Binding-site contacts:
Ligand atom C6 contacts residue TRP217 of chain 1.A at 4.0 Å (hydrophobic).
Ligand atom C6 contacts residue TRP465 of chain 1.A at 3.9 Å (hydrophobic).
Ligand atom O1 contacts residue TRP400 of chain 1.A at 3.6 Å.
Ligand atom C8 contacts residue TRP400 of chain 1.A at 3.5 Å (hydrophobic).
Ligand atom C1 contacts residue NGA1 of chain 1.E at 3.5 Å.
Ligand atom O4 contacts residue GLU467 of chain 1.A at 2.6 Å (salt-bridge).
Ligand atom C6 contacts residue GLU467 of chain 1.A at 4.0 Å.
Ligand atom O6 contacts residue TYR426 of chain 1.A at 4.2 Å.
Ligand atom C1 contacts residue TRP400 of chain 1.A at 3.9 Å (hydrophobic).
Ligand atom C5 contacts residue TYR426 of chain 1.A at 4.2 Å (hydrophobic).
Ligand atom N2 contacts residue ASP320 of chain 1.A at 3.9 Å.
Ligand atom C8 contacts residue ASP320 of chain 1.A at 3.6 Å.
Ligand atom O1 contacts residue NGA1 of chain 1.E at 2.7 Å (h-bond).
Ligand atom C7 contacts residue TYR426 of chain 1.A at 3.9 Å (hydrophobic).
Ligand atom C3 contacts residue ARG159 of chain 1.A at 4.0 Å.
Ligand atom C7 contacts residue TRP400 of chain 1.A at 3.6 Å (hydrophobic).
Ligand atom N2 contacts residue TRP400 of chain 1.A at 4.1 Å.
Ligand atom O6 contacts residue ASP428 of chain 1.A at 2.7 Å (salt-bridge).
Ligand atom O6 contacts residue TRP465 of chain 1.A at 4.2 Å.
Ligand atom O3 contacts residue TRP465 of chain 1.A at 3.5 Å.
Ligand atom O3 contacts residue ARG159 of chain 1.A at 2.9 Å (salt-bridge).
Ligand atom C4 contacts residue GLU467 of chain 1.A at 3.5 Å.
Ligand atom O6 contacts residue TRP217 of chain 1.A at 4.0 Å.
Ligand atom O7 contacts residue TYR426 of chain 1.A at 2.9 Å (h-bond).
Ligand atom O5 contacts residue NGA1 of chain 1.E at 3.7 Å.
Ligand atom N2 contacts residue HIS259 of chain 1.A at 4.2 Å.
Ligand atom O6 contacts residue TYR429 of chain 1.A at 3.8 Å.
Ligand atom C5 contacts residue TRP465 of chain 1.A at 3.7 Å (hydrophobic).
Ligand atom C3 contacts residue TRP465 of chain 1.A at 3.7 Å (hydrophobic).
Ligand atom C4 contacts residue TRP465 of chain 1.A at 3.6 Å (hydrophobic).
Ligand atom C8 contacts residue TRP371 of chain 1.A at 3.9 Å (hydrophobic).
Ligand atom C7 contacts residue ASP320 of chain 1.A at 4.3 Å.
Ligand atom O4 contacts residue ARG159 of chain 1.A at 3.4 Å (salt-bridge).
Ligand atom O7 contacts residue TRP465 of chain 1.A at 3.4 Å.
Ligand atom C7 contacts residue TRP465 of chain 1.A at 4.1 Å (hydrophobic).
Ligand atom C8 contacts residue TYR426 of chain 1.A at 4.3 Å (hydrophobic).
Ligand atom C4 contacts residue ARG159 of chain 1.A at 3.8 Å.
Ligand atom O7 contacts residue TRP400 of chain 1.A at 3.5 Å.
Ligand atom C6 contacts residue ASP428 of chain 1.A at 3.2 Å.
Ligand atom O3 contacts residue HIS259 of chain 1.A at 4.0 Å.

Sequence of chain 1.A:
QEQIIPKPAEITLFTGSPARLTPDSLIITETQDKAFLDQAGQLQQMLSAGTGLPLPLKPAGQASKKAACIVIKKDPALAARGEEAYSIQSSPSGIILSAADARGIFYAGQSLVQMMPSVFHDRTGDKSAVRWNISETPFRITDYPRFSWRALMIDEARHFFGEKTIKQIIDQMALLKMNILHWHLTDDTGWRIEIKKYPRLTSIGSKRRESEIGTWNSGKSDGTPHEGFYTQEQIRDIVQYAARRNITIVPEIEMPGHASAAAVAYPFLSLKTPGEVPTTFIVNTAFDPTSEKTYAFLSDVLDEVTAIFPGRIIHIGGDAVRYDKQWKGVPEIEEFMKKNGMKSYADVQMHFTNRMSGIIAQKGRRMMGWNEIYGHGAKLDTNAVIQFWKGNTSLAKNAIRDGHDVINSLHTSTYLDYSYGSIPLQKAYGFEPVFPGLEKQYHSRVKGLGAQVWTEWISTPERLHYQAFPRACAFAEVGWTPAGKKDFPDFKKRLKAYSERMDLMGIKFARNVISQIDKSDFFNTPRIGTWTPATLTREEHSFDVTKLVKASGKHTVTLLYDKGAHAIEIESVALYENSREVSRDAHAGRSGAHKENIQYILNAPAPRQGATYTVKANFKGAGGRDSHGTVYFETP

This protein binds this small molecule.
Small molecule (SMILES): CC(=O)N[C@@H]1[C@@H](O)[C@@H](O)[C@@H](CO)O[C@H]1O